Sequence of chain 1.A:
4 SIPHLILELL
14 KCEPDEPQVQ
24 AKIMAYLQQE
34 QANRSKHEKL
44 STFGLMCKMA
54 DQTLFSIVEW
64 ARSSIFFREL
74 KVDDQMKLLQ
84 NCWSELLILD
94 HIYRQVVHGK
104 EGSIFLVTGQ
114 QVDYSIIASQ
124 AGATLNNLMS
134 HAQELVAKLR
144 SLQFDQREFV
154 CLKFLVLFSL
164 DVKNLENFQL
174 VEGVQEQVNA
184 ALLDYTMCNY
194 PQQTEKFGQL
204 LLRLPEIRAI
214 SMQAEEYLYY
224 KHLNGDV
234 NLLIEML

This protein binds this small molecule.
Small molecule (SMILES): C=C(c1ccccc1)[C@@]12CC[C@@H](O)[C@@H]1CC(CCCCCC)=C2c1ccccc1

Binding-site contacts:
Ligand atom C25 contacts residue HIS94 of chain 1.A at 3.6 Å.
Ligand atom C26 contacts residue HIS94 of chain 1.A at 3.7 Å.
Ligand atom C22 contacts residue ALA124 of chain 1.A at 3.7 Å (hydrophobic).
Ligand atom C27 contacts residue LEU131 of chain 1.A at 3.8 Å (hydrophobic).
Ligand atom C12 contacts residue ALA53 of chain 1.A at 3.8 Å (hydrophobic).
Ligand atom C19 contacts residue MET132 of chain 1.A at 3.9 Å (hydrophobic).
Ligand atom C11 contacts residue MET49 of chain 1.A at 4.0 Å (hydrophobic).
Ligand atom C28 contacts residue ILE91 of chain 1.A at 3.8 Å (hydrophobic).
Ligand atom O01 contacts residue ALA53 of chain 1.A at 3.6 Å.
Ligand atom O01 contacts residue LEU90 of chain 1.A at 3.9 Å.
Ligand atom C10 contacts residue PHE46 of chain 1.A at 3.5 Å (hydrophobic).
Ligand atom C11 contacts residue CYS50 of chain 1.A at 3.8 Å (hydrophobic).
Ligand atom C27 contacts residue ILE91 of chain 1.A at 3.7 Å (hydrophobic).
Ligand atom C15 contacts residue MET49 of chain 1.A at 4.0 Å (hydrophobic).
Ligand atom C09 contacts residue LEU128 of chain 1.A at 4.0 Å (hydrophobic).
Ligand atom C21 contacts residue MET49 of chain 1.A at 4.0 Å (hydrophobic).
Ligand atom C25 contacts residue ILE91 of chain 1.A at 4.0 Å (hydrophobic).
Ligand atom C12 contacts residue LEU221 of chain 1.A at 3.8 Å (hydrophobic).
Ligand atom C10 contacts residue CYS50 of chain 1.A at 3.7 Å (hydrophobic).
Ligand atom C21 contacts residue ALA124 of chain 1.A at 3.8 Å (hydrophobic).
Ligand atom C10 contacts residue LEU221 of chain 1.A at 3.7 Å (hydrophobic).
Ligand atom C11 contacts residue LEU221 of chain 1.A at 3.5 Å (hydrophobic).
Ligand atom C26 contacts residue ALA135 of chain 1.A at 4.0 Å (hydrophobic).
Ligand atom C27 contacts residue MET132 of chain 1.A at 3.8 Å (hydrophobic).
Ligand atom C26 contacts residue ILE91 of chain 1.A at 3.8 Å (hydrophobic).
Ligand atom C09 contacts residue MET49 of chain 1.A at 3.6 Å (hydrophobic).
Ligand atom C13 contacts residue LEU90 of chain 1.A at 3.8 Å (hydrophobic).
Ligand atom C02 contacts residue MET52 of chain 1.A at 3.7 Å (hydrophobic).
Ligand atom C17 contacts residue MET132 of chain 1.A at 3.9 Å (hydrophobic).
Ligand atom O01 contacts residue MET52 of chain 1.A at 3.9 Å.
Ligand atom C21 contacts residue LEU128 of chain 1.A at 3.8 Å (hydrophobic).
Ligand atom C09 contacts residue PHE46 of chain 1.A at 3.9 Å (hydrophobic).
Ligand atom C18 contacts residue MET132 of chain 1.A at 3.8 Å (hydrophobic).
Ligand atom C20 contacts residue ILE120 of chain 1.A at 3.7 Å (hydrophobic).
Ligand atom C29 contacts residue ILE91 of chain 1.A at 4.0 Å (hydrophobic).
Ligand atom C15 contacts residue MET52 of chain 1.A at 4.0 Å (hydrophobic).
Ligand atom C03 contacts residue HIS94 of chain 1.A at 3.9 Å.
Ligand atom C26 contacts residue MET132 of chain 1.A at 4.0 Å (hydrophobic).
Ligand atom C20 contacts residue MET49 of chain 1.A at 3.8 Å (hydrophobic).
Ligand atom C10 contacts residue MET49 of chain 1.A at 3.9 Å (hydrophobic).